Binding-site contacts:
Ligand atom OXT contacts residue ARG316 of chain 1.D at 3.2 Å (salt-bridge).
Ligand atom CD contacts residue AKG1 of chain 1.O at 3.9 Å.
Ligand atom NE contacts residue ARG171 of chain 1.D at 3.4 Å (salt-bridge).
Ligand atom O contacts residue ARG316 of chain 1.D at 2.8 Å (salt-bridge).
Ligand atom NH1 contacts residue CYS317 of chain 1.D at 3.6 Å (h-bond).
Ligand atom CA contacts residue GLU84 of chain 1.D at 3.5 Å.
Ligand atom CG contacts residue THR86 of chain 1.D at 3.7 Å.
Ligand atom N contacts residue GLU84 of chain 1.D at 2.8 Å (salt-bridge).
Ligand atom NH1 contacts residue ARG171 of chain 1.D at 3.4 Å (salt-bridge).
Ligand atom N contacts residue CYS317 of chain 1.D at 3.5 Å (h-bond).
Ligand atom CZ contacts residue TYR192 of chain 1.D at 3.5 Å (hydrophobic).
Ligand atom OXT contacts residue VAL85 of chain 1.D at 3.6 Å.
Ligand atom N contacts residue THR86 of chain 1.D at 2.7 Å (h-bond).
Ligand atom CA contacts residue CYS317 of chain 1.D at 3.5 Å (hydrophobic).
Ligand atom CG contacts residue ILE186 of chain 1.D at 3.9 Å (hydrophobic).
Ligand atom NE contacts residue GLU84 of chain 1.D at 2.9 Å (salt-bridge).
Ligand atom NH1 contacts residue TYR192 of chain 1.D at 3.8 Å.
Ligand atom CA contacts residue THR86 of chain 1.D at 3.5 Å.
Ligand atom CD contacts residue ASP191 of chain 1.D at 3.7 Å.
Ligand atom CG contacts residue GLU84 of chain 1.D at 3.5 Å.
Ligand atom OXT contacts residue THR86 of chain 1.D at 3.9 Å.
Ligand atom CD contacts residue HIS189 of chain 1.D at 3.4 Å.
Ligand atom NH2 contacts residue TYR192 of chain 1.D at 3.6 Å.
Ligand atom CB contacts residue THR86 of chain 1.D at 3.4 Å.
Ligand atom NE contacts residue TYR192 of chain 1.D at 3.6 Å.
Ligand atom NH1 contacts residue PHE314 of chain 1.D at 3.5 Å.
Ligand atom NH2 contacts residue ASP191 of chain 1.D at 3.1 Å (salt-bridge).
Ligand atom NH1 contacts residue GLU84 of chain 1.D at 3.8 Å.
Ligand atom CB contacts residue HIS189 of chain 1.D at 3.5 Å.
Ligand atom C contacts residue ARG316 of chain 1.D at 3.6 Å.
Ligand atom NH2 contacts residue ARG171 of chain 1.D at 3.8 Å.
Ligand atom CD contacts residue ARG171 of chain 1.D at 3.9 Å.
Ligand atom O contacts residue TYR192 of chain 1.D at 2.8 Å (h-bond).
Ligand atom CG contacts residue HIS189 of chain 1.D at 3.5 Å.
Ligand atom N contacts residue VAL85 of chain 1.D at 3.0 Å (h-bond).
Ligand atom CZ contacts residue GLU84 of chain 1.D at 3.8 Å.
Ligand atom C contacts residue TYR192 of chain 1.D at 3.3 Å (hydrophobic).
Ligand atom CD contacts residue GLU84 of chain 1.D at 3.7 Å.
Ligand atom CZ contacts residue ARG171 of chain 1.D at 3.4 Å.
Ligand atom CA contacts residue TYR192 of chain 1.D at 3.3 Å (hydrophobic).

A protein and the small-molecule ligand that binds it are described below.
Small molecule (SMILES): NC(=[NH2+])NCCC[C@H](N)C(=O)O

Sequence of chain 1.D:
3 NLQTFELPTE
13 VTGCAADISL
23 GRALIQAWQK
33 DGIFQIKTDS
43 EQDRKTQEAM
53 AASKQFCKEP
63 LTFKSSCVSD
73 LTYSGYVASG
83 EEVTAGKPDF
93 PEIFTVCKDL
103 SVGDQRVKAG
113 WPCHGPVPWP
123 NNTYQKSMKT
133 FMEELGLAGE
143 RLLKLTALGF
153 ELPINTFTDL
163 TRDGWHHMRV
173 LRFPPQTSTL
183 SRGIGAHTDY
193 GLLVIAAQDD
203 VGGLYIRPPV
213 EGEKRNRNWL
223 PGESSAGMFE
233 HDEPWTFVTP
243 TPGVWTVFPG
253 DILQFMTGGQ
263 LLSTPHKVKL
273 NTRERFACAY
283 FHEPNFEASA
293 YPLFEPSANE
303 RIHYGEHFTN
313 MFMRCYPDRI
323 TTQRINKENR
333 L